Binding-site contacts:
Ligand atom C4 contacts residue GLN409 of chain 1.A at 4.0 Å.
Ligand atom C17 contacts residue ALA254 of chain 1.A at 3.9 Å (hydrophobic).
Ligand atom O3 contacts residue THR302 of chain 1.A at 2.8 Å (h-bond).
Ligand atom O17 contacts residue LEU251 of chain 1.A at 4.1 Å.
Ligand atom C16 contacts residue ALA254 of chain 1.A at 3.6 Å (hydrophobic).
Ligand atom C2 contacts residue HEM1 of chain 1.B at 3.6 Å.
Ligand atom C6 contacts residue PHE191 of chain 1.A at 4.1 Å (hydrophobic).
Ligand atom O17 contacts residue GLN250 of chain 1.A at 3.3 Å (h-bond).
Ligand atom C18 contacts residue LEU108 of chain 1.A at 4.1 Å (hydrophobic).
Ligand atom C14 contacts residue ALA254 of chain 1.A at 3.6 Å (hydrophobic).
Ligand atom C3 contacts residue THR302 of chain 1.A at 3.5 Å.
Ligand atom C17 contacts residue GLN250 of chain 1.A at 3.9 Å.
Ligand atom O3 contacts residue THR259 of chain 1.A at 3.5 Å.
Ligand atom C5 contacts residue GLN409 of chain 1.A at 4.1 Å.
Ligand atom C3 contacts residue HEM1 of chain 1.B at 4.0 Å.
Ligand atom C3 contacts residue THR259 of chain 1.A at 3.9 Å.
Ligand atom C12 contacts residue LEU108 of chain 1.A at 3.9 Å (hydrophobic).
Ligand atom C6 contacts residue GLN409 of chain 1.A at 3.4 Å.
Ligand atom C15 contacts residue PHE190 of chain 1.A at 3.4 Å (hydrophobic).
Ligand atom C7 contacts residue PHE191 of chain 1.A at 3.7 Å (hydrophobic).
Ligand atom O3 contacts residue HEM1 of chain 1.B at 3.2 Å.
Ligand atom C4 contacts residue THR302 of chain 1.A at 3.6 Å.
Ligand atom C11 contacts residue LEU108 of chain 1.A at 3.6 Å (hydrophobic).
Ligand atom C11 contacts residue LEU251 of chain 1.A at 3.6 Å (hydrophobic).
Ligand atom C18 contacts residue LEU100 of chain 1.A at 3.9 Å (hydrophobic).
Ligand atom C1 contacts residue ALA255 of chain 1.A at 4.1 Å (hydrophobic).
Ligand atom C16 contacts residue PHE190 of chain 1.A at 3.4 Å (hydrophobic).
Ligand atom C15 contacts residue ALA254 of chain 1.A at 3.5 Å (hydrophobic).
Ligand atom C15 contacts residue LEU100 of chain 1.A at 3.9 Å (hydrophobic).
Ligand atom O17 contacts residue PRO103 of chain 1.A at 4.2 Å.
Ligand atom C17 contacts residue LEU251 of chain 1.A at 4.0 Å (hydrophobic).
Ligand atom C12 contacts residue LEU251 of chain 1.A at 3.4 Å (hydrophobic).
Ligand atom C4 contacts residue THR259 of chain 1.A at 3.8 Å.
Ligand atom C6 contacts residue LEU100 of chain 1.A at 4.1 Å (hydrophobic).
Ligand atom C14 contacts residue LEU100 of chain 1.A at 4.1 Å (hydrophobic).
Ligand atom C8 contacts residue LEU100 of chain 1.A at 3.5 Å (hydrophobic).
Ligand atom C7 contacts residue LEU100 of chain 1.A at 3.9 Å (hydrophobic).
Ligand atom C16 contacts residue GLN250 of chain 1.A at 3.8 Å.
Ligand atom C18 contacts residue PRO103 of chain 1.A at 4.1 Å (hydrophobic).
Ligand atom C18 contacts residue GLY99 of chain 1.A at 3.7 Å.

A small-molecule ligand and the protein it binds are described below.
Small molecule (SMILES): C[C@]12CC[C@H]3[C@@H](CCC4=CC(=O)CC[C@@]43C)[C@@H]1CC[C@@H]2O

Sequence of chain 1.A:
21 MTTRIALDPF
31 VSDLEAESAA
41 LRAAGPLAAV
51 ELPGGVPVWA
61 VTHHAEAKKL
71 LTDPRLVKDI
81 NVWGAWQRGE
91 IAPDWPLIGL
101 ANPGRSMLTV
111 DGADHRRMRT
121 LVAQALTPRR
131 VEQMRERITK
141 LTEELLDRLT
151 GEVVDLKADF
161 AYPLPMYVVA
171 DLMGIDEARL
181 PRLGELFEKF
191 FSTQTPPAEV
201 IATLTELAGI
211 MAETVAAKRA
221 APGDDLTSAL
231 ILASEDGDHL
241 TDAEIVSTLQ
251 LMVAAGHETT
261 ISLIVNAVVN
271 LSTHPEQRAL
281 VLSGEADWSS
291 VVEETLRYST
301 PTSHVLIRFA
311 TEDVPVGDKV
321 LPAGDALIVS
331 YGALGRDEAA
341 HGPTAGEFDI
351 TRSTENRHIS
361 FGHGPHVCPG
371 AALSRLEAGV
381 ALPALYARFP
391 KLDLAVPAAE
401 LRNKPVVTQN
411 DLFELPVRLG